A protein and the small-molecule ligand that binds it are described below.
Small molecule (SMILES): CN(C)Cc1ccc(-c2cc3onc(-c4ccccc4Cl)c3c(=O)n2C)cc1

Binding-site contacts:
Ligand atom C12 contacts residue THR219 of chain 1.A at 4.0 Å.
Ligand atom N2 contacts residue ARG112 of chain 1.A at 3.8 Å.
Ligand atom C15 contacts residue THR219 of chain 1.A at 3.5 Å.
Ligand atom N1 contacts residue PRO492 of chain 1.A at 3.4 Å.
Ligand atom C4 contacts residue ARG112 of chain 1.A at 3.6 Å.
Ligand atom C18 contacts residue ARG112 of chain 1.A at 3.3 Å.
Ligand atom CL1 contacts residue THR220 of chain 1.A at 3.0 Å.
Ligand atom O1 contacts residue THR254 of chain 1.A at 3.7 Å.
Ligand atom C8 contacts residue THR254 of chain 1.A at 3.6 Å.
Ligand atom C4 contacts residue GLN258 of chain 1.A at 3.7 Å.
Ligand atom C19 contacts residue PHE114 of chain 1.A at 4.0 Å (hydrophobic).
Ligand atom O2 contacts residue ARG112 of chain 1.A at 2.9 Å (salt-bridge).
Ligand atom C21 contacts residue HIS115 of chain 1.A at 3.3 Å.
Ligand atom C13 contacts residue THR219 of chain 1.A at 3.9 Å.
Ligand atom C14 contacts residue THR219 of chain 1.A at 3.3 Å.
Ligand atom C3 contacts residue GLN258 of chain 1.A at 3.8 Å.
Ligand atom O1 contacts residue GLU251 of chain 1.A at 3.3 Å (salt-bridge).
Ligand atom CL1 contacts residue LYS493 of chain 1.A at 3.8 Å.
Ligand atom C16 contacts residue HIS115 of chain 1.A at 3.9 Å.
Ligand atom C2 contacts residue GLN496 of chain 1.A at 3.8 Å.
Ligand atom C8 contacts residue THR220 of chain 1.A at 3.6 Å.
Ligand atom C3 contacts residue ARG112 of chain 1.A at 3.8 Å.
Ligand atom C5 contacts residue ARG112 of chain 1.A at 3.8 Å.
Ligand atom O1 contacts residue PRO492 of chain 1.A at 4.0 Å.
Ligand atom C3 contacts residue GLN496 of chain 1.A at 3.7 Å.
Ligand atom C1 contacts residue LYS493 of chain 1.A at 3.8 Å.
Ligand atom C12 contacts residue LEU217 of chain 1.A at 3.3 Å (hydrophobic).
Ligand atom C6 contacts residue PRO492 of chain 1.A at 3.9 Å (hydrophobic).
Ligand atom C10 contacts residue ARG112 of chain 1.A at 3.7 Å.
Ligand atom C7 contacts residue THR220 of chain 1.A at 3.8 Å.
Ligand atom C12 contacts residue ARG112 of chain 1.A at 3.2 Å.
Ligand atom O1 contacts residue LEU255 of chain 1.A at 3.5 Å (h-bond).
Ligand atom C7 contacts residue THR254 of chain 1.A at 3.6 Å.
Ligand atom C19 contacts residue HIS115 of chain 1.A at 3.5 Å.
Ligand atom C9 contacts residue THR220 of chain 1.A at 3.6 Å.
Ligand atom N2 contacts residue THR220 of chain 1.A at 3.9 Å.
Ligand atom C17 contacts residue PHE114 of chain 1.A at 3.2 Å (hydrophobic).
Ligand atom CL1 contacts residue PRO492 of chain 1.A at 3.7 Å.
Ligand atom N1 contacts residue LEU255 of chain 1.A at 3.4 Å.
Ligand atom C1 contacts residue ARG112 of chain 1.A at 3.9 Å.

Sequence of chain 1.A:
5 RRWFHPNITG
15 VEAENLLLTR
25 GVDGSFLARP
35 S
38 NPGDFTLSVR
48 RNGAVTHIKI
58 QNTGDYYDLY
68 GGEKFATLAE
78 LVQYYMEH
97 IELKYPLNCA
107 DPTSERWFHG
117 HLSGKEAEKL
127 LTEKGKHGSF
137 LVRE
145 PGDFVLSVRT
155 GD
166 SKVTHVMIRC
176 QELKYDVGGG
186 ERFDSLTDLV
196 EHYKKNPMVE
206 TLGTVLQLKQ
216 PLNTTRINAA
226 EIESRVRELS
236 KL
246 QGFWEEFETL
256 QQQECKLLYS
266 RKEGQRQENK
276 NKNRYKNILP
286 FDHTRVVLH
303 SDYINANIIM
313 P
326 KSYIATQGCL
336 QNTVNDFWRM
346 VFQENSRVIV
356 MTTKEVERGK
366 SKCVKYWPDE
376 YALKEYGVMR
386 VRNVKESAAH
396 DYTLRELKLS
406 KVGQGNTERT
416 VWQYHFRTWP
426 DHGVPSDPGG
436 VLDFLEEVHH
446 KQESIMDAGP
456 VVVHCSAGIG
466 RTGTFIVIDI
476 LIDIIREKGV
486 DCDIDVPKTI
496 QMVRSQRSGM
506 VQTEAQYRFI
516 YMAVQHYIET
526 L